Sequence of chain 2.A:
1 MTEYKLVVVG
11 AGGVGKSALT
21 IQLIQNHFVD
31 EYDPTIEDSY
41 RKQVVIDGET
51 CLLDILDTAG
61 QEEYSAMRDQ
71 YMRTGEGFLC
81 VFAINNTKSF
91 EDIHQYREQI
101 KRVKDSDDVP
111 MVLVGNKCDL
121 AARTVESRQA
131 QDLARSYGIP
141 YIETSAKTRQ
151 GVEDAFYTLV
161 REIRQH

Binding-site contacts:
Ligand atom N1 contacts residue LYS147 of chain 2.A at 3.5 Å.
Ligand atom O3B contacts residue GLY13 of chain 2.A at 3.1 Å (h-bond).
Ligand atom O2B contacts residue SER17 of chain 2.A at 3.1 Å (h-bond).
Ligand atom O1B contacts residue GLY15 of chain 2.A at 3.1 Å (h-bond).
Ligand atom O1A contacts residue SER17 of chain 2.A at 3.3 Å.
Ligand atom O2' contacts residue VAL29 of chain 2.A at 2.9 Å (h-bond).
Ligand atom N7 contacts residue ALA146 of chain 2.A at 3.5 Å.
Ligand atom O6 contacts residue ASN116 of chain 2.A at 3.5 Å (h-bond).
Ligand atom N7 contacts residue ASN116 of chain 2.A at 3.4 Å (h-bond).
Ligand atom N2 contacts residue ASP119 of chain 2.A at 3.2 Å (salt-bridge).
Ligand atom O1G contacts residue MG1 of chain 2.B at 2.3 Å.
Ligand atom C8 contacts residue ALA18 of chain 2.A at 3.5 Å (hydrophobic).
Ligand atom O6 contacts residue LYS117 of chain 2.A at 3.3 Å.
Ligand atom PB contacts residue MG1 of chain 2.B at 3.5 Å.
Ligand atom O'L contacts residue TYR32 of chain 2.A at 2.9 Å.
Ligand atom O2' contacts residue PHE28 of chain 2.A at 2.9 Å.
Ligand atom O2B contacts residue MG1 of chain 2.B at 2.3 Å.
Ligand atom C1' contacts residue GLY13 of chain 2.A at 3.4 Å.
Ligand atom O1A contacts residue ALA18 of chain 2.A at 2.8 Å (h-bond).
Ligand atom O1B contacts residue GLY13 of chain 2.A at 3.6 Å (h-bond).
Ligand atom N1 contacts residue ASP119 of chain 2.A at 2.9 Å (salt-bridge).
Ligand atom C6' contacts residue GLY13 of chain 2.A at 3.4 Å.
Ligand atom C5B contacts residue GLY13 of chain 2.A at 3.4 Å.
Ligand atom O1B contacts residue VAL14 of chain 2.A at 3.3 Å (h-bond).
Ligand atom CM' contacts residue TYR32 of chain 2.A at 3.5 Å (hydrophobic).
Ligand atom O2G contacts residue LYS16 of chain 2.A at 3.0 Å (salt-bridge).
Ligand atom O1G contacts residue THR35 of chain 2.A at 2.8 Å.
Ligand atom O6 contacts residue ALA146 of chain 2.A at 2.9 Å (h-bond).
Ligand atom O6 contacts residue ASP119 of chain 2.A at 3.4 Å (salt-bridge).
Ligand atom O4' contacts residue LYS117 of chain 2.A at 2.6 Å (salt-bridge).
Ligand atom C1B contacts residue LYS117 of chain 2.A at 3.6 Å.
Ligand atom O2G contacts residue GLY13 of chain 2.A at 3.1 Å (h-bond).
Ligand atom O3A contacts residue GLY15 of chain 2.A at 3.2 Å (h-bond).
Ligand atom O1B contacts residue LYS16 of chain 2.A at 2.8 Å (salt-bridge).
Ligand atom O2G contacts residue GLY60 of chain 2.A at 3.6 Å (h-bond).
Ligand atom O2G contacts residue GLY12 of chain 2.A at 3.0 Å.
Ligand atom O6 contacts residue SER145 of chain 2.A at 3.4 Å.
Ligand atom C6' contacts residue GLY12 of chain 2.A at 3.4 Å.
Ligand atom O6 contacts residue LYS147 of chain 2.A at 3.5 Å (salt-bridge).
Ligand atom O2' contacts residue ASP30 of chain 2.A at 3.3 Å (salt-bridge).

The small molecule below binds the protein below.
Small molecule (SMILES): C[C@@H](O[P](=O)(O)O[P](=O)(O)O[P](=O)(O)OC[C@H]1O[C@@H](n2cnc3c(=O)[nH]c(N)nc32)[C@H](O)[C@@H]1O)c1ccccc1[N+](=O)[O-]